This small molecule binds to this protein.
Small molecule (SMILES): O=C/C=C/C=C(\O)C(=O)O

Sequence of chain 1.C:
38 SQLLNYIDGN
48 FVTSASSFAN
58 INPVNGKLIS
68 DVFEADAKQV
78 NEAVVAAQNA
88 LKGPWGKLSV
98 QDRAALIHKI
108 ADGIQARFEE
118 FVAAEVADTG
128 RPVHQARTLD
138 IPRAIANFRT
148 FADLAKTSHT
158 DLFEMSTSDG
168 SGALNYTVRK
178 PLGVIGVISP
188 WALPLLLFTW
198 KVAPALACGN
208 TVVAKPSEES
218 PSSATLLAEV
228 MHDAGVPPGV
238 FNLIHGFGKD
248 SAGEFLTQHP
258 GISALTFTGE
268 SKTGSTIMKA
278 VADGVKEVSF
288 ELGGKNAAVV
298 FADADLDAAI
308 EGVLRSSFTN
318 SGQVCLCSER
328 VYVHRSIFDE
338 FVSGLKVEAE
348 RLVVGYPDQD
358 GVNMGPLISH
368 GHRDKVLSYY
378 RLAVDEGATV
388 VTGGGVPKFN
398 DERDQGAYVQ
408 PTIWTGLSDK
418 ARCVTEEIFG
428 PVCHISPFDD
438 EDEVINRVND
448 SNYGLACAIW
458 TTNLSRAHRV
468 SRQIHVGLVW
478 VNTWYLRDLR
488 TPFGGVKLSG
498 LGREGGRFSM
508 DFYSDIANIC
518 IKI

Binding-site contacts:
Ligand atom OA4 contacts residue VAL321 of chain 1.C at 4.0 Å.
Ligand atom OA1 contacts residue LEU193 of chain 1.C at 3.8 Å.
Ligand atom OA1 contacts residue ARG140 of chain 1.C at 2.8 Å (salt-bridge).
Ligand atom CA1 contacts residue LEU193 of chain 1.C at 3.9 Å (hydrophobic).
Ligand atom CA1 contacts residue ARG484 of chain 1.C at 3.4 Å.
Ligand atom CA3 contacts residue PHE490 of chain 1.C at 3.8 Å (hydrophobic).
Ligand atom CA1 contacts residue ARG140 of chain 1.C at 3.5 Å.
Ligand atom CA2 contacts residue LEU194 of chain 1.C at 3.7 Å (hydrophobic).
Ligand atom CA6 contacts residue LEU194 of chain 1.C at 4.0 Å (hydrophobic).
Ligand atom OA1 contacts residue TYR482 of chain 1.C at 2.8 Å (h-bond).
Ligand atom CA5 contacts residue LEU194 of chain 1.C at 3.9 Å (hydrophobic).
Ligand atom CA2 contacts residue LEU193 of chain 1.C at 4.1 Å (hydrophobic).
Ligand atom CA2 contacts residue PHE490 of chain 1.C at 3.6 Å (hydrophobic).
Ligand atom CA5 contacts residue LEU190 of chain 1.C at 4.0 Å (hydrophobic).
Ligand atom CA5 contacts residue GLU288 of chain 1.C at 3.8 Å.
Ligand atom OA2 contacts residue ARG140 of chain 1.C at 2.9 Å (salt-bridge).
Ligand atom OA1 contacts residue ARG484 of chain 1.C at 3.1 Å (salt-bridge).
Ligand atom CA6 contacts residue CYS322 of chain 1.C at 2.1 Å (hydrophobic).
Ligand atom OA4 contacts residue CYS322 of chain 1.C at 3.0 Å (h-bond).
Ligand atom CA3 contacts residue TYR482 of chain 1.C at 3.5 Å (hydrophobic).
Ligand atom OA3 contacts residue LEU194 of chain 1.C at 3.3 Å.
Ligand atom CA4 contacts residue LEU194 of chain 1.C at 3.6 Å (hydrophobic).
Ligand atom CA1 contacts residue TYR482 of chain 1.C at 3.8 Å (hydrophobic).
Ligand atom OA3 contacts residue TRP197 of chain 1.C at 3.6 Å.
Ligand atom CA2 contacts residue TYR482 of chain 1.C at 4.2 Å (hydrophobic).
Ligand atom OA3 contacts residue PHE490 of chain 1.C at 3.5 Å.
Ligand atom OA4 contacts residue NAD1 of chain 1.M at 2.6 Å (h-bond).
Ligand atom OA4 contacts residue LEU194 of chain 1.C at 3.9 Å.
Ligand atom CA5 contacts residue VAL321 of chain 1.C at 4.1 Å (hydrophobic).
Ligand atom CA6 contacts residue NAD1 of chain 1.M at 3.1 Å.
Ligand atom OA2 contacts residue ARG484 of chain 1.C at 2.8 Å (salt-bridge).
Ligand atom CA6 contacts residue GLU288 of chain 1.C at 3.4 Å.
Ligand atom CA5 contacts residue CYS322 of chain 1.C at 3.0 Å (hydrophobic).
Ligand atom CA4 contacts residue PHE490 of chain 1.C at 3.9 Å (hydrophobic).
Ligand atom CA6 contacts residue VAL321 of chain 1.C at 4.2 Å (hydrophobic).
Ligand atom OA4 contacts residue ALA189 of chain 1.C at 3.7 Å.
Ligand atom CA4 contacts residue GLU288 of chain 1.C at 3.4 Å.
Ligand atom OA2 contacts residue TRP197 of chain 1.C at 3.5 Å.
Ligand atom CA3 contacts residue LEU194 of chain 1.C at 3.8 Å (hydrophobic).
Ligand atom CA4 contacts residue CYS322 of chain 1.C at 3.4 Å (hydrophobic).